Sequence of chain 1.A:
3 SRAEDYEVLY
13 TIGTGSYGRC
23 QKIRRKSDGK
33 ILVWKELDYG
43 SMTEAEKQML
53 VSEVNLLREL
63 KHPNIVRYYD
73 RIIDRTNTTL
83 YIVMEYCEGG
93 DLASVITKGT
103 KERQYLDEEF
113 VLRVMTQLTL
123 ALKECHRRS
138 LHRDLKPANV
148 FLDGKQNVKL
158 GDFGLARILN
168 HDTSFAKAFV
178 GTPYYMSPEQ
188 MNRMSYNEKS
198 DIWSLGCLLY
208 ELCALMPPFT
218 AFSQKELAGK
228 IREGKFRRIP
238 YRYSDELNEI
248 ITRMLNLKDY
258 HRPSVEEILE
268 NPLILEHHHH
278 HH

Binding-site contacts:
Ligand atom PG contacts residue MG1 of chain 1.D at 3.5 Å.
Ligand atom N1 contacts residue VAL35 of chain 1.A at 3.8 Å.
Ligand atom PA contacts residue LYS37 of chain 1.A at 3.8 Å.
Ligand atom N9 contacts residue PHE148 of chain 1.A at 3.5 Å.
Ligand atom O3G contacts residue TYR19 of chain 1.A at 3.3 Å.
Ligand atom O2' contacts residue PHE148 of chain 1.A at 3.8 Å.
Ligand atom C6 contacts residue GLU87 of chain 1.A at 3.6 Å.
Ligand atom N6 contacts residue VAL68 of chain 1.A at 3.8 Å.
Ligand atom O2' contacts residue ASP93 of chain 1.A at 3.0 Å (salt-bridge).
Ligand atom O2B contacts residue MG1 of chain 1.D at 3.2 Å.
Ligand atom O4' contacts residue ILE14 of chain 1.A at 3.4 Å.
Ligand atom O3A contacts residue MG1 of chain 1.D at 2.5 Å.
Ligand atom PB contacts residue MG1 of chain 1.D at 3.5 Å.
Ligand atom O2A contacts residue LYS37 of chain 1.A at 2.8 Å (salt-bridge).
Ligand atom N7 contacts residue PHE148 of chain 1.A at 3.5 Å.
Ligand atom C4' contacts residue GLY15 of chain 1.A at 3.8 Å.
Ligand atom N1 contacts residue GLU87 of chain 1.A at 3.6 Å.
Ligand atom S1G contacts residue LYS37 of chain 1.A at 3.5 Å (salt-bridge).
Ligand atom N1 contacts residue CYS89 of chain 1.A at 2.9 Å (h-bond).
Ligand atom O2G contacts residue MG1 of chain 1.D at 2.7 Å.
Ligand atom O3B contacts residue SER18 of chain 1.A at 3.5 Å (h-bond).
Ligand atom C8 contacts residue CYS22 of chain 1.A at 3.8 Å (hydrophobic).
Ligand atom N6 contacts residue VAL35 of chain 1.A at 3.7 Å.
Ligand atom O1A contacts residue GLY17 of chain 1.A at 3.1 Å.
Ligand atom C2 contacts residue CYS89 of chain 1.A at 3.2 Å (hydrophobic).
Ligand atom O2A contacts residue MG1 of chain 1.D at 3.4 Å.
Ligand atom O3B contacts residue GLY17 of chain 1.A at 3.6 Å.
Ligand atom N6 contacts residue GLU87 of chain 1.A at 2.8 Å (salt-bridge).
Ligand atom C1' contacts residue ILE14 of chain 1.A at 3.7 Å (hydrophobic).
Ligand atom PA contacts residue MG1 of chain 1.D at 3.6 Å.
Ligand atom O4' contacts residue CYS22 of chain 1.A at 3.8 Å.
Ligand atom C4 contacts residue PHE148 of chain 1.A at 3.6 Å (hydrophobic).
Ligand atom S1G contacts residue MG1 of chain 1.D at 3.4 Å.
Ligand atom C5' contacts residue GLY15 of chain 1.A at 3.8 Å.
Ligand atom PB contacts residue GLY17 of chain 1.A at 3.9 Å.
Ligand atom N1 contacts residue TYR88 of chain 1.A at 3.8 Å.
Ligand atom C2 contacts residue TYR88 of chain 1.A at 3.6 Å (hydrophobic).
Ligand atom C5 contacts residue PHE148 of chain 1.A at 3.5 Å (hydrophobic).
Ligand atom O1B contacts residue GLY17 of chain 1.A at 2.9 Å.
Ligand atom C8 contacts residue PHE148 of chain 1.A at 3.5 Å (hydrophobic).

The protein below binds the small molecule below.
Small molecule (SMILES): Nc1ncnc2c1ncn2[C@@H]1O[C@H](COP(=O)(O)OP(=O)(O)OP(O)(O)=S)[C@@H](O)[C@H]1O